Sequence of chain 1.B:
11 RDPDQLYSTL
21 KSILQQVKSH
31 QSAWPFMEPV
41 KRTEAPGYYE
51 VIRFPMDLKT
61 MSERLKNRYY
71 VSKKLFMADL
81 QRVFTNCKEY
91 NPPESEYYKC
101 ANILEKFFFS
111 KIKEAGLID

Binding-site contacts:
Ligand atom CAJ contacts residue VAL40 of chain 1.B at 4.4 Å (hydrophobic).
Ligand atom CAJ contacts residue TYR90 of chain 1.B at 4.0 Å (hydrophobic).
Ligand atom CAF contacts residue TYR97 of chain 1.B at 3.6 Å (hydrophobic).
Ligand atom CAK contacts residue GLU44 of chain 1.B at 3.4 Å.
Ligand atom OAL contacts residue VAL40 of chain 1.B at 4.3 Å.
Ligand atom OAL contacts residue TYR48 of chain 1.B at 4.0 Å.
Ligand atom NAC contacts residue VAL40 of chain 1.B at 3.9 Å.
Ligand atom CAD contacts residue PRO35 of chain 1.B at 3.5 Å (hydrophobic).
Ligand atom CAI contacts residue TYR97 of chain 1.B at 3.7 Å (hydrophobic).
Ligand atom CAI contacts residue GLU44 of chain 1.B at 4.4 Å.
Ligand atom CAH contacts residue PRO35 of chain 1.B at 3.2 Å (hydrophobic).
Ligand atom CAA contacts residue TYR97 of chain 1.B at 3.9 Å (hydrophobic).
Ligand atom CAE contacts residue ALA45 of chain 1.B at 4.0 Å (hydrophobic).
Ligand atom CAJ contacts residue TYR97 of chain 1.B at 4.3 Å (hydrophobic).
Ligand atom CAG contacts residue VAL40 of chain 1.B at 4.0 Å (hydrophobic).
Ligand atom CAH contacts residue VAL40 of chain 1.B at 4.3 Å (hydrophobic).
Ligand atom CAH contacts residue PHE36 of chain 1.B at 4.0 Å (hydrophobic).
Ligand atom OAL contacts residue ASN91 of chain 1.B at 2.9 Å (h-bond).
Ligand atom CAJ contacts residue ASN91 of chain 1.B at 3.8 Å.
Ligand atom CAE contacts residue TYR97 of chain 1.B at 4.0 Å (hydrophobic).
Ligand atom CAG contacts residue ASN91 of chain 1.B at 3.6 Å.
Ligand atom CAI contacts residue PRO35 of chain 1.B at 4.3 Å (hydrophobic).
Ligand atom CAK contacts residue TYR97 of chain 1.B at 3.5 Å (hydrophobic).
Ligand atom CAF contacts residue GLU44 of chain 1.B at 4.1 Å.
Ligand atom CAD contacts residue TYR97 of chain 1.B at 4.0 Å (hydrophobic).
Ligand atom CAB contacts residue TYR97 of chain 1.B at 3.8 Å (hydrophobic).
Ligand atom OAL contacts residue CYS87 of chain 1.B at 4.2 Å.
Ligand atom CAA contacts residue VAL40 of chain 1.B at 4.2 Å (hydrophobic).
Ligand atom CAG contacts residue TYR97 of chain 1.B at 4.2 Å (hydrophobic).
Ligand atom NAC contacts residue TYR97 of chain 1.B at 4.2 Å.
Ligand atom CAG contacts residue TYR48 of chain 1.B at 4.4 Å (hydrophobic).
Ligand atom NAC contacts residue PRO35 of chain 1.B at 4.2 Å.
Ligand atom CAA contacts residue PRO35 of chain 1.B at 4.3 Å (hydrophobic).
Ligand atom CAJ contacts residue TYR48 of chain 1.B at 4.2 Å (hydrophobic).
Ligand atom CAE contacts residue VAL40 of chain 1.B at 4.2 Å (hydrophobic).

The protein below binds the small molecule below.
Small molecule (SMILES): Cn1c(=O)ccc2ccccc21